This small molecule binds to this protein.
Small molecule (SMILES): COC(=O)CCn1ccc(=O)[nH]c1=O

Sequence of chain 1.B:
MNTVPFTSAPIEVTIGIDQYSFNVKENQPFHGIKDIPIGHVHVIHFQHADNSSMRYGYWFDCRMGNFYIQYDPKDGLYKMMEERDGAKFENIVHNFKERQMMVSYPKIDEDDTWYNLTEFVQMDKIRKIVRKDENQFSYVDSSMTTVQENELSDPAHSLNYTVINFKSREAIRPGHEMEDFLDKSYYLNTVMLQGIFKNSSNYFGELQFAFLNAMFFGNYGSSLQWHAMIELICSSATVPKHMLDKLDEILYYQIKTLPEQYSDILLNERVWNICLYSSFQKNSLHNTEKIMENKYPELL

Binding-site contacts:
Ligand atom C4 contacts residue TYR72 of chain 1.B at 3.5 Å (hydrophobic).
Ligand atom O2 contacts residue PHE93 of chain 1.B at 3.8 Å.
Ligand atom N contacts residue THR11 of chain 1.B at 3.6 Å (h-bond).
Ligand atom O2 contacts residue ILE96 of chain 1.B at 3.9 Å.
Ligand atom C6 contacts residue GLU87 of chain 1.B at 3.5 Å.
Ligand atom C5 contacts residue TYR72 of chain 1.B at 3.4 Å (hydrophobic).
Ligand atom C contacts residue PHE100 of chain 1.B at 3.6 Å (hydrophobic).
Ligand atom O1 contacts residue THR11 of chain 1.B at 3.4 Å (h-bond).
Ligand atom C4 contacts residue ILE96 of chain 1.B at 4.0 Å (hydrophobic).
Ligand atom N1 contacts residue ILE96 of chain 1.B at 3.5 Å.
Ligand atom C6 contacts residue TYR72 of chain 1.B at 3.4 Å (hydrophobic).
Ligand atom C5 contacts residue ILE96 of chain 1.B at 3.9 Å (hydrophobic).
Ligand atom N contacts residue GLN74 of chain 1.B at 4.2 Å.
Ligand atom C3 contacts residue THR11 of chain 1.B at 3.2 Å.
Ligand atom N contacts residue ILE96 of chain 1.B at 4.0 Å.
Ligand atom N1 contacts residue TYR72 of chain 1.B at 3.6 Å.
Ligand atom N contacts residue TYR72 of chain 1.B at 3.8 Å.
Ligand atom O contacts residue ILE96 of chain 1.B at 4.1 Å.
Ligand atom C4 contacts residue THR11 of chain 1.B at 3.2 Å.
Ligand atom O3 contacts residue GLU87 of chain 1.B at 3.3 Å (salt-bridge).
Ligand atom N1 contacts residue LYS92 of chain 1.B at 3.8 Å.
Ligand atom C7 contacts residue TYR72 of chain 1.B at 3.9 Å (hydrophobic).
Ligand atom C2 contacts residue ILE96 of chain 1.B at 4.2 Å (hydrophobic).
Ligand atom C7 contacts residue LYS92 of chain 1.B at 3.9 Å.
Ligand atom C1 contacts residue THR11 of chain 1.B at 4.2 Å.
Ligand atom C1 contacts residue ILE96 of chain 1.B at 4.0 Å (hydrophobic).
Ligand atom C7 contacts residue GLU87 of chain 1.B at 3.4 Å.
Ligand atom O3 contacts residue ILE96 of chain 1.B at 4.2 Å.
Ligand atom C3 contacts residue GLN74 of chain 1.B at 3.5 Å.
Ligand atom C7 contacts residue ILE96 of chain 1.B at 3.7 Å (hydrophobic).
Ligand atom C contacts residue ILE96 of chain 1.B at 4.3 Å (hydrophobic).
Ligand atom C5 contacts residue THR11 of chain 1.B at 4.3 Å.
Ligand atom O3 contacts residue TYR72 of chain 1.B at 4.0 Å.
Ligand atom C6 contacts residue ILE96 of chain 1.B at 3.5 Å (hydrophobic).
Ligand atom C2 contacts residue THR11 of chain 1.B at 4.2 Å.
Ligand atom O2 contacts residue GLU87 of chain 1.B at 3.6 Å (salt-bridge).
Ligand atom O3 contacts residue LYS92 of chain 1.B at 3.0 Å (salt-bridge).
Ligand atom O2 contacts residue PRO9 of chain 1.B at 4.2 Å.
Ligand atom O2 contacts residue TYR72 of chain 1.B at 3.4 Å.
Ligand atom N1 contacts residue GLU87 of chain 1.B at 2.6 Å (salt-bridge).